Binding-site contacts:
Ligand atom C6 contacts residue ILE324 of chain 1.C at 4.2 Å (hydrophobic).
Ligand atom C2 contacts residue ASN303 of chain 1.C at 2.5 Å.
Ligand atom O7 contacts residue ASN303 of chain 1.C at 3.4 Å (h-bond).
Ligand atom O5 contacts residue ASN303 of chain 1.C at 2.5 Å (h-bond).
Ligand atom C1 contacts residue ASN303 of chain 1.C at 1.5 Å.
Ligand atom N2 contacts residue ASN303 of chain 1.C at 3.0 Å (h-bond).
Ligand atom O7 contacts residue ILE324 of chain 1.C at 4.5 Å.
Ligand atom C1 contacts residue ILE324 of chain 1.C at 4.0 Å (hydrophobic).
Ligand atom C5 contacts residue ASN303 of chain 1.C at 3.8 Å.
Ligand atom C3 contacts residue ASN303 of chain 1.C at 3.9 Å.
Ligand atom C4 contacts residue ASN303 of chain 1.C at 4.4 Å.
Ligand atom C8 contacts residue VAL442 of chain 1.C at 3.9 Å (hydrophobic).
Ligand atom O6 contacts residue ILE324 of chain 1.C at 4.2 Å.
Ligand atom C8 contacts residue ASN303 of chain 1.C at 3.9 Å.
Ligand atom C7 contacts residue ASN303 of chain 1.C at 3.3 Å.
Ligand atom O5 contacts residue ILE324 of chain 1.C at 3.2 Å.
Ligand atom C5 contacts residue ILE324 of chain 1.C at 4.3 Å (hydrophobic).

Sequence of chain 1.C:
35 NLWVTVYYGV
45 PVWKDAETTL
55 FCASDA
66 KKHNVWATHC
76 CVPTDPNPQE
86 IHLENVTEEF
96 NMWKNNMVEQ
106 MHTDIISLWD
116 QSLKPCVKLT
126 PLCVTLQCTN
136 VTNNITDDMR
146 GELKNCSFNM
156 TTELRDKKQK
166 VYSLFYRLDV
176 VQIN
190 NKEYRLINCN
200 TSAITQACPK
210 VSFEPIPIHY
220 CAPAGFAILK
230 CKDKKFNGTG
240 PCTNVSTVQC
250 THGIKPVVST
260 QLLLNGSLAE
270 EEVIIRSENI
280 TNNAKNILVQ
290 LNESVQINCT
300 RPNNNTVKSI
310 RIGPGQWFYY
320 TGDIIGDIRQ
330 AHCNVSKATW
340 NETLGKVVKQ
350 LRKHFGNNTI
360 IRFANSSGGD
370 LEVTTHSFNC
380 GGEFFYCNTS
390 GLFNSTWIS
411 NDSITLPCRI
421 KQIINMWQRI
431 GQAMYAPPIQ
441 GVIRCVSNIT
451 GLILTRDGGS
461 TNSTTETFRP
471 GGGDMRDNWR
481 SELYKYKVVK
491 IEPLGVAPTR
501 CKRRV

A protein and the small-molecule ligand that binds it are described below.
Small molecule (SMILES): CC(=O)N[C@@H]1[C@@H](O)[C@H](O)[C@@H](CO)O[C@H]1O